Sequence of chain 1.D:
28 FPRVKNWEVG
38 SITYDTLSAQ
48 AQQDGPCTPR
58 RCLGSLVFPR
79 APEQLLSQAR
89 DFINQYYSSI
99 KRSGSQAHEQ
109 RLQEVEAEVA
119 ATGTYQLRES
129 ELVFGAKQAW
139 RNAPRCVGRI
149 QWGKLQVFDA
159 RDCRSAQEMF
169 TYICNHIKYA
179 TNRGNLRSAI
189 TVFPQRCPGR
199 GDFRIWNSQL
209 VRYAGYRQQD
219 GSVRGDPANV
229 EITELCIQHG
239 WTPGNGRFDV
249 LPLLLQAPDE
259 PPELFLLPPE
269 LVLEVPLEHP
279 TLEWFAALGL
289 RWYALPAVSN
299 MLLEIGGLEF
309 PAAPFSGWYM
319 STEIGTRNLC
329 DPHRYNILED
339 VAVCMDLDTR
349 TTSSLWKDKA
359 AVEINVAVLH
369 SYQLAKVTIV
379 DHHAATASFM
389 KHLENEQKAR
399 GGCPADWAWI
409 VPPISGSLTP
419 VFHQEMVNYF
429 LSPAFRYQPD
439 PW

The protein below binds the small molecule below.
Small molecule (SMILES): Cc1cc(N)nc(CCc2cc(CCN3CCN(C)CC3)cc(F)c2F)c1

Binding-site contacts:
Ligand atom C12 contacts residue VAL296 of chain 1.D at 3.1 Å (hydrophobic).
Ligand atom F12 contacts residue VAL296 of chain 1.D at 3.5 Å.
Ligand atom N01 contacts residue GLU321 of chain 1.D at 2.6 Å (salt-bridge).
Ligand atom C05 contacts residue VAL296 of chain 1.D at 3.6 Å (hydrophobic).
Ligand atom C18 contacts residue HEM1 of chain 1.LA at 3.2 Å.
Ligand atom C12 contacts residue HEM1 of chain 1.LA at 3.8 Å.
Ligand atom C07 contacts residue PRO294 of chain 1.D at 3.6 Å (hydrophobic).
Ligand atom F12 contacts residue HEM1 of chain 1.LA at 3.5 Å.
Ligand atom N02 contacts residue TRP316 of chain 1.D at 2.9 Å (h-bond).
Ligand atom N01 contacts residue PRO294 of chain 1.D at 3.7 Å.
Ligand atom C08 contacts residue GLU321 of chain 1.D at 3.3 Å.
Ligand atom C03 contacts residue HEM1 of chain 1.LA at 3.3 Å.
Ligand atom C13 contacts residue VAL296 of chain 1.D at 3.2 Å (hydrophobic).
Ligand atom C11 contacts residue HEM1 of chain 1.LA at 3.3 Å.
Ligand atom C11 contacts residue VAL296 of chain 1.D at 3.6 Å (hydrophobic).
Ligand atom C15 contacts residue HEM1 of chain 1.LA at 3.5 Å.
Ligand atom C27 contacts residue TRP34 of chain 1.C at 3.5 Å (hydrophobic).
Ligand atom C09 contacts residue HEM1 of chain 1.LA at 3.3 Å.
Ligand atom F13 contacts residue HEM1 of chain 1.LA at 2.9 Å.
Ligand atom F13 contacts residue MET299 of chain 1.D at 3.2 Å.
Ligand atom N24 contacts residue PHE65 of chain 1.D at 3.8 Å.
Ligand atom C02 contacts residue GLU321 of chain 1.D at 3.5 Å.
Ligand atom N02 contacts residue GLU321 of chain 1.D at 2.7 Å (salt-bridge).
Ligand atom C06 contacts residue GLU321 of chain 1.D at 3.4 Å.
Ligand atom N02 contacts residue HEM1 of chain 1.LA at 3.2 Å.
Ligand atom C06 contacts residue PRO294 of chain 1.D at 3.7 Å (hydrophobic).
Ligand atom C13 contacts residue HEM1 of chain 1.LA at 3.1 Å.
Ligand atom C04 contacts residue PRO294 of chain 1.D at 3.8 Å (hydrophobic).
Ligand atom C07 contacts residue SER314 of chain 1.D at 3.8 Å.
Ligand atom C14 contacts residue VAL296 of chain 1.D at 3.6 Å (hydrophobic).
Ligand atom C07 contacts residue GLY315 of chain 1.D at 3.5 Å.
Ligand atom C07 contacts residue HEM1 of chain 1.LA at 3.7 Å.
Ligand atom F13 contacts residue VAL296 of chain 1.D at 3.6 Å.
Ligand atom C02 contacts residue HEM1 of chain 1.LA at 3.7 Å.
Ligand atom C14 contacts residue HEM1 of chain 1.LA at 3.1 Å.
Ligand atom C07 contacts residue PHE313 of chain 1.D at 3.4 Å (hydrophobic).
Ligand atom C16 contacts residue HEM1 of chain 1.LA at 3.2 Å.
Ligand atom F13 contacts residue PHE313 of chain 1.D at 3.2 Å.
Ligand atom C02 contacts residue TRP316 of chain 1.D at 3.8 Å (hydrophobic).
Ligand atom C09 contacts residue GLU321 of chain 1.D at 3.3 Å.

Sequence of chain 1.C:
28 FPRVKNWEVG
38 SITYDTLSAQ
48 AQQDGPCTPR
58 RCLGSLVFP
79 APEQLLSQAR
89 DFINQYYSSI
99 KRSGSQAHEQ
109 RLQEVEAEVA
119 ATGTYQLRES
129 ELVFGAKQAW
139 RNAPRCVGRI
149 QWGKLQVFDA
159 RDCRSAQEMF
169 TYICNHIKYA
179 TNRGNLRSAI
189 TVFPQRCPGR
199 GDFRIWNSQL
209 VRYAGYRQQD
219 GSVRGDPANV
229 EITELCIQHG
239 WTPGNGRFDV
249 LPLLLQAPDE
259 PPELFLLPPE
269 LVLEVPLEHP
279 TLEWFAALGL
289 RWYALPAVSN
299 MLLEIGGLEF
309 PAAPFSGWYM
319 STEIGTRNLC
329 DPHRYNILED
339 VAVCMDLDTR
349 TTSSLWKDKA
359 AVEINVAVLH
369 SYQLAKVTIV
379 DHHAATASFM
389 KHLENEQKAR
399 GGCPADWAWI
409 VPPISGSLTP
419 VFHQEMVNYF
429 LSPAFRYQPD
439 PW